Binding-site contacts:
Ligand atom O2P contacts residue ASN142 of chain 1.B at 3.4 Å (h-bond).
Ligand atom N1 contacts residue SER177 of chain 1.B at 3.5 Å (h-bond).
Ligand atom O2' contacts residue ASP333 of chain 1.B at 2.4 Å (salt-bridge).
Ligand atom C4 contacts residue TRP335 of chain 1.B at 3.6 Å (hydrophobic).
Ligand atom O3P contacts residue ASN142 of chain 1.B at 3.1 Å (h-bond).
Ligand atom N3 contacts residue TRP335 of chain 1.B at 3.6 Å.
Ligand atom O6 contacts residue SER278 of chain 1.B at 3.4 Å (h-bond).
Ligand atom C6 contacts residue TRP335 of chain 1.B at 3.3 Å (hydrophobic).
Ligand atom O1P contacts residue LYS341 of chain 1.B at 2.9 Å (salt-bridge).
Ligand atom C6 contacts residue SER177 of chain 1.B at 3.7 Å.
Ligand atom C8 contacts residue TRP335 of chain 1.B at 3.5 Å (hydrophobic).
Ligand atom C2' contacts residue ASP333 of chain 1.B at 3.3 Å.
Ligand atom C5 contacts residue ALA175 of chain 1.B at 3.6 Å (hydrophobic).
Ligand atom O1P contacts residue ASN371 of chain 1.B at 3.2 Å (h-bond).
Ligand atom O2P contacts residue THR174 of chain 1.B at 2.7 Å (h-bond).
Ligand atom P contacts residue ASP140 of chain 1.B at 3.1 Å.
Ligand atom O3' contacts residue PHE328 of chain 1.B at 3.7 Å.
Ligand atom P contacts residue ALA175 of chain 1.B at 3.6 Å.
Ligand atom O3' contacts residue GLY330 of chain 1.B at 3.6 Å.
Ligand atom O3P contacts residue MG1 of chain 1.L at 2.3 Å.
Ligand atom O2P contacts residue ALA175 of chain 1.B at 3.2 Å (h-bond).
Ligand atom O1P contacts residue ALA175 of chain 1.B at 3.0 Å.
Ligand atom N9 contacts residue TRP335 of chain 1.B at 3.7 Å.
Ligand atom N7 contacts residue TRP335 of chain 1.B at 3.6 Å.
Ligand atom O6 contacts residue TRP335 of chain 1.B at 3.2 Å.
Ligand atom N1 contacts residue TRP335 of chain 1.B at 3.3 Å.
Ligand atom P contacts residue ASN142 of chain 1.B at 3.8 Å.
Ligand atom C8 contacts residue ALA175 of chain 1.B at 3.2 Å (hydrophobic).
Ligand atom O6 contacts residue SER177 of chain 1.B at 3.4 Å.
Ligand atom O3P contacts residue ASP140 of chain 1.B at 2.9 Å (salt-bridge).
Ligand atom P contacts residue MG1 of chain 1.L at 3.7 Å.
Ligand atom C5 contacts residue TRP335 of chain 1.B at 3.4 Å (hydrophobic).
Ligand atom N7 contacts residue ALA175 of chain 1.B at 2.8 Å (h-bond).
Ligand atom O2P contacts residue ASP140 of chain 1.B at 3.2 Å (salt-bridge).
Ligand atom C2' contacts residue TRP335 of chain 1.B at 3.5 Å (hydrophobic).
Ligand atom C2 contacts residue TRP335 of chain 1.B at 3.5 Å (hydrophobic).
Ligand atom O1P contacts residue ASP140 of chain 1.B at 3.1 Å (salt-bridge).
Ligand atom C5' contacts residue ASN142 of chain 1.B at 3.2 Å.
Ligand atom C4' contacts residue ASN142 of chain 1.B at 3.6 Å.
Ligand atom O5' contacts residue ALA175 of chain 1.B at 3.5 Å.

The small molecule below binds the protein below.
Small molecule (SMILES): O=c1[nH]cnc2c1ncn2[C@@H]1O[C@H](COP(=O)(O)O)[C@@H](O)[C@H]1O

Sequence of chain 1.B:
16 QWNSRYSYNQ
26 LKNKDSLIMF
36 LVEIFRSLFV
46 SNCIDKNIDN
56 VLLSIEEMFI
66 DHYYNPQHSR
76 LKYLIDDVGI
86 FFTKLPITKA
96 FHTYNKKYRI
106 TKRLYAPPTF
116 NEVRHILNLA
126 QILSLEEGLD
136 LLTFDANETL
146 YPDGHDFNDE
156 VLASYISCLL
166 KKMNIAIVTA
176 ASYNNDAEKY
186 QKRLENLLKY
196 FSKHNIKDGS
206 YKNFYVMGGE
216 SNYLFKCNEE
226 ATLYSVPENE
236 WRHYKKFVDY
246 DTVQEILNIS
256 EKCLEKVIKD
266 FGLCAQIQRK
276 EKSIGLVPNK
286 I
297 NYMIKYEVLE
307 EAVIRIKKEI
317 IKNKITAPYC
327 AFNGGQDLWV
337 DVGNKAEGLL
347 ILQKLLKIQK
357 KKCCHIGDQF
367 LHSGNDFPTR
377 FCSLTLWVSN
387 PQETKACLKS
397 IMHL